Sequence of chain 1.XA:
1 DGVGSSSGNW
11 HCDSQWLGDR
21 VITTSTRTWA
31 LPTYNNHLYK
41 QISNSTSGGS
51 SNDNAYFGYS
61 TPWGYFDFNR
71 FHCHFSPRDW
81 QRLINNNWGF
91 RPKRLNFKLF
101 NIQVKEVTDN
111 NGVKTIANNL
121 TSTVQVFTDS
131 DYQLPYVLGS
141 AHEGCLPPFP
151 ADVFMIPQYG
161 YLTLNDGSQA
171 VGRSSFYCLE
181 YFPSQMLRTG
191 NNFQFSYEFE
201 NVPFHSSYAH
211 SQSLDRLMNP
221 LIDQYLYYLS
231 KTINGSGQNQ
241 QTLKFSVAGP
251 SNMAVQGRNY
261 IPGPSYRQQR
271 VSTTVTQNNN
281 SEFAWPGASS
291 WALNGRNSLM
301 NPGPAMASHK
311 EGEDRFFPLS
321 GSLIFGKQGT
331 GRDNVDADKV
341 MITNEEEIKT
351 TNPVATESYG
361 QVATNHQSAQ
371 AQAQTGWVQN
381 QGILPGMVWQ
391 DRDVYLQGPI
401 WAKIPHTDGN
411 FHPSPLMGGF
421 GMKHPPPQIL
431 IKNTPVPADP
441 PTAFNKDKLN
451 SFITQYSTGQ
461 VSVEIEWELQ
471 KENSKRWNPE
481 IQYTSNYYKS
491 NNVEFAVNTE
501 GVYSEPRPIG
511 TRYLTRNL

A protein and the small-molecule ligand that binds it are described below.
Small molecule (SMILES): OC[C@H]1O[C@@H](O)[C@H](O)[C@@H](O)[C@H]1O

Sequence of chain 1.YA:
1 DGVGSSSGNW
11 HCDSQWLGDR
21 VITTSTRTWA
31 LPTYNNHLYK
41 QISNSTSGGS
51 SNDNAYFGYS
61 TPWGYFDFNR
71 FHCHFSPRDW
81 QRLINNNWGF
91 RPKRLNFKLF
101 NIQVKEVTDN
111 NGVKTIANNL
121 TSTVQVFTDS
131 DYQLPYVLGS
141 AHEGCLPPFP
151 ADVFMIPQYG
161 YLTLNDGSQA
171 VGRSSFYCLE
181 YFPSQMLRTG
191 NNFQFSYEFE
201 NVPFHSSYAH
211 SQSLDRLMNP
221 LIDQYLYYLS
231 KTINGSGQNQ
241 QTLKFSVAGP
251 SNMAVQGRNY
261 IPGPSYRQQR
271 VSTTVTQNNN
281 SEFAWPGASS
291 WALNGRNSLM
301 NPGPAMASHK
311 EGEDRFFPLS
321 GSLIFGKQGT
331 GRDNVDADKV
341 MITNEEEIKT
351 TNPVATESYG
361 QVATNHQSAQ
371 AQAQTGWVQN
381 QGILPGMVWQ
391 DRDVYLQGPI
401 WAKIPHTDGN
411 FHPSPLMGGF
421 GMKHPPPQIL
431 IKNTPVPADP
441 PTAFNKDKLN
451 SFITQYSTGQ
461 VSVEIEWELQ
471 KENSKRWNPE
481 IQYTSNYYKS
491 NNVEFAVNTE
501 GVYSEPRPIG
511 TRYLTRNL

Binding-site contacts:
Ligand atom O2 contacts residue VAL255 of chain 1.XA at 3.9 Å.
Ligand atom O1 contacts residue ASN252 of chain 1.XA at 4.2 Å.
Ligand atom O1 contacts residue VAL255 of chain 1.XA at 4.0 Å.
Ligand atom C3 contacts residue TRP285 of chain 1.YA at 4.0 Å (hydrophobic).
Ligand atom O2 contacts residue TRP285 of chain 1.YA at 4.3 Å.
Ligand atom O4 contacts residue TRP285 of chain 1.YA at 3.2 Å.
Ligand atom O2 contacts residue ASN252 of chain 1.XA at 3.1 Å (h-bond).
Ligand atom C2 contacts residue ASN252 of chain 1.XA at 4.4 Å.
Ligand atom C5 contacts residue TRP285 of chain 1.YA at 3.7 Å (hydrophobic).
Ligand atom C6 contacts residue TRP285 of chain 1.YA at 3.4 Å (hydrophobic).
Ligand atom C4 contacts residue TRP285 of chain 1.YA at 4.0 Å (hydrophobic).
Ligand atom O5 contacts residue TRP285 of chain 1.YA at 3.1 Å (h-bond).
Ligand atom O3 contacts residue TRP285 of chain 1.YA at 3.9 Å.
Ligand atom O1 contacts residue TRP285 of chain 1.YA at 3.1 Å.
Ligand atom O6 contacts residue TRP285 of chain 1.YA at 3.2 Å (h-bond).
Ligand atom C1 contacts residue TRP285 of chain 1.YA at 3.5 Å (hydrophobic).
Ligand atom O1 contacts residue ALA254 of chain 1.XA at 4.3 Å.
Ligand atom C2 contacts residue TRP285 of chain 1.YA at 3.5 Å (hydrophobic).